Sequence of chain 1.B:
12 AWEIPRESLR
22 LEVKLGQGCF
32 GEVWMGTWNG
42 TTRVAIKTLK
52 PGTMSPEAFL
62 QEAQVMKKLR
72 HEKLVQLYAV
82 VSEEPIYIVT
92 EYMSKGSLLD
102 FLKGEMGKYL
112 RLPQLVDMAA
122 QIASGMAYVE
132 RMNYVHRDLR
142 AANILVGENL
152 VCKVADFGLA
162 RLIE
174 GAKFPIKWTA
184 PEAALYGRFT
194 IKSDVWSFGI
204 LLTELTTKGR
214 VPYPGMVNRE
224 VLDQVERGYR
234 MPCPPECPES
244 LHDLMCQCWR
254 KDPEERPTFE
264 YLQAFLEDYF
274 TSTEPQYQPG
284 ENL

This protein binds this small molecule.
Small molecule (SMILES): N#CC[C@H](C1CCCC1)n1cc(-c2ncnc3[nH]ccc23)cn1

Binding-site contacts:
Ligand atom CAE contacts residue LYS48 of chain 1.B at 3.9 Å.
Ligand atom NAN contacts residue GLY97 of chain 1.B at 4.2 Å.
Ligand atom CAH contacts residue ASN144 of chain 1.B at 4.0 Å.
Ligand atom CAR contacts residue LEU146 of chain 1.B at 3.4 Å (hydrophobic).
Ligand atom CAE contacts residue THR91 of chain 1.B at 4.1 Å.
Ligand atom CAD contacts residue LEU26 of chain 1.B at 4.0 Å (hydrophobic).
Ligand atom CAS contacts residue LEU146 of chain 1.B at 3.9 Å (hydrophobic).
Ligand atom CAT contacts residue MET94 of chain 1.B at 3.7 Å (hydrophobic).
Ligand atom CAU contacts residue ASP157 of chain 1.B at 4.1 Å.
Ligand atom NAM contacts residue LYS48 of chain 1.B at 3.3 Å (salt-bridge).
Ligand atom NAM contacts residue ALA46 of chain 1.B at 3.9 Å.
Ligand atom CAH contacts residue ALA143 of chain 1.B at 3.3 Å (hydrophobic).
Ligand atom NAP contacts residue ALA46 of chain 1.B at 3.8 Å.
Ligand atom CAG contacts residue LEU146 of chain 1.B at 4.1 Å (hydrophobic).
Ligand atom CAE contacts residue MET94 of chain 1.B at 3.9 Å (hydrophobic).
Ligand atom CAE contacts residue GLU92 of chain 1.B at 3.5 Å.
Ligand atom CAQ contacts residue LEU146 of chain 1.B at 3.8 Å (hydrophobic).
Ligand atom CAC contacts residue MET94 of chain 1.B at 3.8 Å (hydrophobic).
Ligand atom CAC contacts residue LEU26 of chain 1.B at 3.8 Å (hydrophobic).
Ligand atom NAP contacts residue TYR93 of chain 1.B at 3.9 Å.
Ligand atom NAN contacts residue LEU26 of chain 1.B at 4.0 Å.
Ligand atom CAJ contacts residue LYS48 of chain 1.B at 4.0 Å.
Ligand atom CAD contacts residue LEU146 of chain 1.B at 4.0 Å (hydrophobic).
Ligand atom CAI contacts residue ALA143 of chain 1.B at 3.6 Å (hydrophobic).
Ligand atom NAN contacts residue TYR93 of chain 1.B at 3.6 Å.
Ligand atom CAE contacts residue ALA46 of chain 1.B at 3.4 Å (hydrophobic).
Ligand atom CAF contacts residue VAL34 of chain 1.B at 4.0 Å (hydrophobic).
Ligand atom NAP contacts residue LEU146 of chain 1.B at 4.1 Å.
Ligand atom CAL contacts residue ALA156 of chain 1.B at 4.0 Å (hydrophobic).
Ligand atom NAM contacts residue LEU146 of chain 1.B at 3.3 Å.
Ligand atom NAP contacts residue MET94 of chain 1.B at 3.0 Å (h-bond).
Ligand atom CAE contacts residue LEU146 of chain 1.B at 3.7 Å (hydrophobic).
Ligand atom CAC contacts residue GLY97 of chain 1.B at 3.7 Å.
Ligand atom CAQ contacts residue LYS48 of chain 1.B at 4.1 Å.
Ligand atom CAG contacts residue LYS48 of chain 1.B at 3.5 Å.
Ligand atom CAQ contacts residue VAL34 of chain 1.B at 4.1 Å (hydrophobic).
Ligand atom CAL contacts residue ASP157 of chain 1.B at 4.0 Å.
Ligand atom NAP contacts residue GLU92 of chain 1.B at 4.0 Å.
Ligand atom NAN contacts residue MET94 of chain 1.B at 2.9 Å (h-bond).
Ligand atom CAB contacts residue LYS48 of chain 1.B at 4.0 Å.